Binding-site contacts:
Ligand atom C26 contacts residue PHE122 of chain 2.A at 3.5 Å (hydrophobic).
Ligand atom O3 contacts residue ASN191 of chain 2.A at 2.8 Å (h-bond).
Ligand atom O1 contacts residue LEU99 of chain 2.A at 3.6 Å.
Ligand atom C23 contacts residue PHE122 of chain 2.A at 3.6 Å (hydrophobic).
Ligand atom N2 contacts residue ASN188 of chain 2.A at 3.0 Å (h-bond).
Ligand atom C27 contacts residue PHE122 of chain 2.A at 3.5 Å (hydrophobic).
Ligand atom C30 contacts residue GLU192 of chain 2.A at 3.4 Å.
Ligand atom C12 contacts residue LEU99 of chain 2.A at 3.5 Å (hydrophobic).
Ligand atom C14 contacts residue THR161 of chain 2.A at 3.6 Å.
Ligand atom O2 contacts residue VAL164 of chain 2.A at 3.6 Å.
Ligand atom C15 contacts residue TYR160 of chain 2.A at 3.6 Å (hydrophobic).
Ligand atom C7 contacts residue TYR160 of chain 2.A at 3.7 Å (hydrophobic).
Ligand atom C15 contacts residue TRP115 of chain 2.A at 3.2 Å (hydrophobic).
Ligand atom C4 contacts residue MET114 of chain 2.A at 3.4 Å (hydrophobic).
Ligand atom C27 contacts residue PHE126 of chain 2.A at 3.7 Å (hydrophobic).
Ligand atom C21 contacts residue PHE122 of chain 2.A at 3.5 Å (hydrophobic).
Ligand atom C19 contacts residue PHE122 of chain 2.A at 3.7 Å (hydrophobic).
Ligand atom C26 contacts residue TRP157 of chain 2.A at 3.6 Å (hydrophobic).
Ligand atom C9 contacts residue TYR160 of chain 2.A at 3.7 Å (hydrophobic).
Ligand atom C28 contacts residue PHE196 of chain 2.A at 3.5 Å (hydrophobic).
Ligand atom C24 contacts residue ASN188 of chain 2.A at 3.3 Å.
Ligand atom C11 contacts residue TYR160 of chain 2.A at 3.7 Å (hydrophobic).
Ligand atom C1 contacts residue GLU168 of chain 2.A at 3.2 Å.
Ligand atom C30 contacts residue ASN191 of chain 2.A at 3.7 Å.
Ligand atom C19 contacts residue ASN188 of chain 2.A at 3.4 Å.
Ligand atom C23 contacts residue ASN191 of chain 2.A at 3.7 Å.
Ligand atom C20 contacts residue PHE122 of chain 2.A at 3.4 Å (hydrophobic).
Ligand atom C3 contacts residue TRP115 of chain 2.A at 3.6 Å (hydrophobic).
Ligand atom C27 contacts residue TRP150 of chain 2.A at 3.7 Å (hydrophobic).
Ligand atom C5 contacts residue MET114 of chain 2.A at 3.7 Å (hydrophobic).
Ligand atom O1 contacts residue GLY118 of chain 2.A at 3.0 Å.
Ligand atom C18 contacts residue THR161 of chain 2.A at 3.2 Å.
Ligand atom C8 contacts residue VAL164 of chain 2.A at 3.8 Å (hydrophobic).
Ligand atom C21 contacts residue TRP219 of chain 2.A at 3.7 Å (hydrophobic).
Ligand atom C27 contacts residue TRP157 of chain 2.A at 3.6 Å (hydrophobic).
Ligand atom C16 contacts residue TYR160 of chain 2.A at 3.5 Å (hydrophobic).
Ligand atom O1 contacts residue LEU102 of chain 2.A at 3.3 Å.
Ligand atom O2 contacts residue TYR160 of chain 2.A at 3.5 Å (h-bond).
Ligand atom C14 contacts residue TRP115 of chain 2.A at 3.5 Å (hydrophobic).
Ligand atom C28 contacts residue PHE126 of chain 2.A at 3.7 Å (hydrophobic).

Sequence of chain 2.A:
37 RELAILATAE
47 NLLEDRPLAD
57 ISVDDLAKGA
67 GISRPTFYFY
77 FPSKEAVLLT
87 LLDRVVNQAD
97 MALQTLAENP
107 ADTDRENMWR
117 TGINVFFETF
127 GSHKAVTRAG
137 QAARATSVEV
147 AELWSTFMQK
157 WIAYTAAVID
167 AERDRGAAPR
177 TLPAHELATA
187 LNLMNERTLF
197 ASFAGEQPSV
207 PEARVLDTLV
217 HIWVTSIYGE

The protein below binds the small molecule below.
Small molecule (SMILES): CC(C)N1CCC2(CC1)CC(=O)c1cc(-c3ccc(C(=O)NCc4ccccc4)cc3)ccc1O2